This small molecule binds to this protein.
Small molecule (SMILES): CCCCCCCCCP(=O)(C(C)C)C(C)C

Binding-site contacts:
Ligand atom C01 contacts residue LEU807 of chain 1.C at 3.5 Å (hydrophobic).
Ligand atom C03 contacts residue LEU807 of chain 1.C at 3.4 Å (hydrophobic).
Ligand atom C09 contacts residue ARG843 of chain 1.C at 4.0 Å.
Ligand atom C07 contacts residue ARG843 of chain 1.C at 3.5 Å.
Ligand atom C15 contacts residue TYR1006 of chain 1.C at 4.4 Å (hydrophobic).
Ligand atom O11 contacts residue GLU1005 of chain 1.C at 4.4 Å.
Ligand atom C02 contacts residue PHE840 of chain 1.C at 4.1 Å (hydrophobic).
Ligand atom C17 contacts residue TYR1006 of chain 1.C at 2.9 Å (hydrophobic).
Ligand atom C04 contacts residue LEU807 of chain 1.C at 3.7 Å (hydrophobic).
Ligand atom C12 contacts residue ILE847 of chain 1.C at 4.3 Å (hydrophobic).
Ligand atom C05 contacts residue ASP803 of chain 1.C at 4.0 Å.
Ligand atom C09 contacts residue TYR746 of chain 1.C at 3.8 Å (hydrophobic).
Ligand atom C13 contacts residue VAL743 of chain 1.C at 3.7 Å (hydrophobic).
Ligand atom C16 contacts residue PHE1014 of chain 1.C at 3.2 Å (hydrophobic).
Ligand atom C04 contacts residue LEU779 of chain 1.C at 3.9 Å (hydrophobic).
Ligand atom C03 contacts residue LEU779 of chain 1.C at 4.2 Å (hydrophobic).
Ligand atom C01 contacts residue PHE810 of chain 1.C at 4.3 Å (hydrophobic).
Ligand atom C14 contacts residue ARG843 of chain 1.C at 4.0 Å.
Ligand atom C13 contacts residue ILE847 of chain 1.C at 3.7 Å (hydrophobic).
Ligand atom C01 contacts residue VAL776 of chain 1.C at 3.3 Å (hydrophobic).
Ligand atom C02 contacts residue LEU779 of chain 1.C at 3.6 Å (hydrophobic).
Ligand atom C02 contacts residue VAL776 of chain 1.C at 4.0 Å (hydrophobic).
Ligand atom C17 contacts residue ASN742 of chain 1.C at 3.6 Å.
Ligand atom C14 contacts residue ILE847 of chain 1.C at 3.8 Å (hydrophobic).
Ligand atom C14 contacts residue HIS846 of chain 1.C at 3.9 Å.
Ligand atom C08 contacts residue ARG843 of chain 1.C at 3.8 Å.
Ligand atom C02 contacts residue PHE780 of chain 1.C at 4.4 Å (hydrophobic).
Ligand atom C02 contacts residue LEU807 of chain 1.C at 3.4 Å (hydrophobic).
Ligand atom C15 contacts residue ASN742 of chain 1.C at 4.4 Å.
Ligand atom C13 contacts residue TYR746 of chain 1.C at 4.4 Å (hydrophobic).
Ligand atom C05 contacts residue LEU807 of chain 1.C at 4.2 Å (hydrophobic).
Ligand atom C03 contacts residue PHE840 of chain 1.C at 3.4 Å (hydrophobic).
Ligand atom O11 contacts residue ARG843 of chain 1.C at 4.0 Å.
Ligand atom C06 contacts residue ASP803 of chain 1.C at 3.9 Å.
Ligand atom C01 contacts residue PHE840 of chain 1.C at 3.5 Å (hydrophobic).
Ligand atom C12 contacts residue ARG843 of chain 1.C at 4.3 Å.

Sequence of chain 1.C:
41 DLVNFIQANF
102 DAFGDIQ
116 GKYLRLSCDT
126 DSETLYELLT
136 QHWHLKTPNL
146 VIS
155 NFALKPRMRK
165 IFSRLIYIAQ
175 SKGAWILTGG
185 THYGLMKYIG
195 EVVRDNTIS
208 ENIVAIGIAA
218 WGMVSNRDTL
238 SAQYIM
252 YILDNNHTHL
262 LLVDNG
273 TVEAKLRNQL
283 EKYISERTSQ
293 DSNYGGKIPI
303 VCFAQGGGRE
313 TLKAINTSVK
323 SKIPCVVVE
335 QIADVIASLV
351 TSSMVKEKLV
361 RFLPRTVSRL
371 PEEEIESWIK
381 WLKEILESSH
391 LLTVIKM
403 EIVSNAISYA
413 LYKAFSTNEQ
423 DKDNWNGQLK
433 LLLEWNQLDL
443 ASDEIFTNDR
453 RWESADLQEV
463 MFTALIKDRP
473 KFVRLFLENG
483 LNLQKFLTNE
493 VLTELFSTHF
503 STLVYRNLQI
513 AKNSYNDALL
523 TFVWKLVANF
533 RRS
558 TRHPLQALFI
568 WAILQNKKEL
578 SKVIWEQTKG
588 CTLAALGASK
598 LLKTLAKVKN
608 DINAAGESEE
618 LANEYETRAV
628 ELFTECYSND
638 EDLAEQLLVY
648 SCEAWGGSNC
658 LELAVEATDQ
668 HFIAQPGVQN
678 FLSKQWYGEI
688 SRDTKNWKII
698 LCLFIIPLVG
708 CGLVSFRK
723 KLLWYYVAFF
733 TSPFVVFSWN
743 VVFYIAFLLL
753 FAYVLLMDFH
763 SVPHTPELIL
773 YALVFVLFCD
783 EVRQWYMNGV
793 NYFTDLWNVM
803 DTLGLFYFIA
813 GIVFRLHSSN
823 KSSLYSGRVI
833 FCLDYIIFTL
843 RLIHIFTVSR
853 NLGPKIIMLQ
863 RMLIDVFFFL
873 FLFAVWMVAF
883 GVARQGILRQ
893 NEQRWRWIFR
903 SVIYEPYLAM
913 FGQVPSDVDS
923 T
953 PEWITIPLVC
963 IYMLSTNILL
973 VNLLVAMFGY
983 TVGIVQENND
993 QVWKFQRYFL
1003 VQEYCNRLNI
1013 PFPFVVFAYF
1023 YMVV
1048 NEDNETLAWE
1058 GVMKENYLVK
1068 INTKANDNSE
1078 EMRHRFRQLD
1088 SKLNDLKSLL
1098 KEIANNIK